A protein and the small-molecule ligand that binds it are described below.
Small molecule (SMILES): CC(=O)N[C@H]1[C@H](O[C@H]2[C@H](O)[C@@H](NC(C)=O)CO[C@@H]2CO)O[C@H](CO)[C@@H](O[C@@H]2O[C@H](CO)[C@@H](O)[C@H](O[C@H]3O[C@H](CO)[C@@H](O)[C@H](O)[C@@H]3O)[C@@H]2O)[C@@H]1O

Sequence of chain 1.B:
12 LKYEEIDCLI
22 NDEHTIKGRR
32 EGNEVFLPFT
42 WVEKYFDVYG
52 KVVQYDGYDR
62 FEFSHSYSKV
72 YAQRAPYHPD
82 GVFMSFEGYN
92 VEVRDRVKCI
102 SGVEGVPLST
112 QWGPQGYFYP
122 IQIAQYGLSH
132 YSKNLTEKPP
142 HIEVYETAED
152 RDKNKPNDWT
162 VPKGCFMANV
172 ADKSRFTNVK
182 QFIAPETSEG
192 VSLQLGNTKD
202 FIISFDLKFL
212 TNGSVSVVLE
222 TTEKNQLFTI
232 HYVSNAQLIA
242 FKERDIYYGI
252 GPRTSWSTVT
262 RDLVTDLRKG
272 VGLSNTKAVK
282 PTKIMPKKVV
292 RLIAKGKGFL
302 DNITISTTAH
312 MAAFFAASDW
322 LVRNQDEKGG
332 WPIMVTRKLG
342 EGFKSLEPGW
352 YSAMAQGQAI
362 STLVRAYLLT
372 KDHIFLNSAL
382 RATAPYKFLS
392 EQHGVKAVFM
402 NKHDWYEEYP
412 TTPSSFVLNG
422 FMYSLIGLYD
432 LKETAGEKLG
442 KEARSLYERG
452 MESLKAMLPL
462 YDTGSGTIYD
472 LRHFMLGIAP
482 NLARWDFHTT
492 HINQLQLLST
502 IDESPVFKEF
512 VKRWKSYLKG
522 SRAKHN

Binding-site contacts:
Ligand atom C7 contacts residue ARG176 of chain 1.B at 3.7 Å.
Ligand atom N2 contacts residue ASP302 of chain 1.B at 2.8 Å (salt-bridge).
Ligand atom C5 contacts residue PHE177 of chain 1.B at 3.9 Å (hydrophobic).
Ligand atom C8 contacts residue ARG176 of chain 1.B at 4.0 Å.
Ligand atom O3 contacts residue ARG176 of chain 1.B at 3.1 Å (salt-bridge).
Ligand atom N2 contacts residue ASN303 of chain 1.B at 2.9 Å (h-bond).
Ligand atom O3 contacts residue THR178 of chain 1.B at 4.2 Å.
Ligand atom C2 contacts residue ASP207 of chain 1.B at 3.7 Å.
Ligand atom C1 contacts residue ASN303 of chain 1.B at 1.4 Å.
Ligand atom C8 contacts residue ASP302 of chain 1.B at 3.6 Å.
Ligand atom O4 contacts residue THR178 of chain 1.B at 4.1 Å.
Ligand atom C1 contacts residue ASP207 of chain 1.B at 3.8 Å.
Ligand atom C2 contacts residue PHE177 of chain 1.B at 4.0 Å (hydrophobic).
Ligand atom N2 contacts residue ASP207 of chain 1.B at 3.4 Å (salt-bridge).
Ligand atom O5 contacts residue PHE177 of chain 1.B at 4.0 Å.
Ligand atom C8 contacts residue ASP207 of chain 1.B at 3.7 Å.
Ligand atom N2 contacts residue THR178 of chain 1.B at 3.8 Å.
Ligand atom O7 contacts residue THR178 of chain 1.B at 3.9 Å.
Ligand atom C7 contacts residue ASP302 of chain 1.B at 3.7 Å.
Ligand atom O5 contacts residue ARG176 of chain 1.B at 3.8 Å.
Ligand atom C1 contacts residue PHE177 of chain 1.B at 4.0 Å (hydrophobic).
Ligand atom C7 contacts residue ASP207 of chain 1.B at 3.6 Å.
Ligand atom O7 contacts residue ARG176 of chain 1.B at 2.8 Å (salt-bridge).
Ligand atom O7 contacts residue ASP207 of chain 1.B at 3.8 Å.
Ligand atom O6 contacts residue ARG176 of chain 1.B at 3.3 Å.
Ligand atom C2 contacts residue ASP302 of chain 1.B at 3.7 Å.
Ligand atom O7 contacts residue PHE177 of chain 1.B at 2.8 Å (h-bond).
Ligand atom C1 contacts residue ASP302 of chain 1.B at 3.5 Å.
Ligand atom C3 contacts residue ARG176 of chain 1.B at 3.9 Å.
Ligand atom O4 contacts residue PHE177 of chain 1.B at 4.2 Å.
Ligand atom C2 contacts residue ASN303 of chain 1.B at 2.5 Å.
Ligand atom C8 contacts residue TRP257 of chain 1.B at 3.5 Å (hydrophobic).
Ligand atom C3 contacts residue ASN303 of chain 1.B at 3.8 Å.
Ligand atom C3 contacts residue THR178 of chain 1.B at 3.7 Å.
Ligand atom C5 contacts residue ASN303 of chain 1.B at 3.7 Å.
Ligand atom O6 contacts residue MAN5 of chain 1.G at 3.6 Å.
Ligand atom O4 contacts residue ARG176 of chain 1.B at 4.2 Å.
Ligand atom C7 contacts residue PHE177 of chain 1.B at 3.9 Å (hydrophobic).
Ligand atom O5 contacts residue ASN303 of chain 1.B at 2.4 Å (h-bond).
Ligand atom C7 contacts residue ASN303 of chain 1.B at 4.0 Å.